Sequence of chain 1.E:
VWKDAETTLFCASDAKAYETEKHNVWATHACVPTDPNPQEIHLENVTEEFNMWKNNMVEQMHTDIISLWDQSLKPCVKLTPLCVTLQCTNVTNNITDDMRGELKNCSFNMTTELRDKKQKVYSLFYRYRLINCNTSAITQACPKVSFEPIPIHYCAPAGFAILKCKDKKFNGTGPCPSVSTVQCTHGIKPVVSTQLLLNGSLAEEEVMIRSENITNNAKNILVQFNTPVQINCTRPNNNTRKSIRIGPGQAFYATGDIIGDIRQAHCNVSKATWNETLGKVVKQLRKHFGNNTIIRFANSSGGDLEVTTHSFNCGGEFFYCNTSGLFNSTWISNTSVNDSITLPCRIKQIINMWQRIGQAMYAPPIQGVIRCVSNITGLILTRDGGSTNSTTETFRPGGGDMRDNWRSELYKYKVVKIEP

The small molecule below binds the protein below.
Small molecule (SMILES): CC(=O)N[C@@H]1[C@@H](O)[C@H](O)[C@@H](CO)O[C@H]1O

Binding-site contacts:
Ligand atom C7 contacts residue ASN204 of chain 1.E at 3.2 Å.
Ligand atom C4 contacts residue ASN204 of chain 1.E at 4.2 Å.
Ligand atom C3 contacts residue ASN204 of chain 1.E at 3.6 Å.
Ligand atom C2 contacts residue ASN204 of chain 1.E at 2.3 Å.
Ligand atom N2 contacts residue ASN204 of chain 1.E at 2.6 Å (h-bond).
Ligand atom O7 contacts residue ASN204 of chain 1.E at 3.6 Å.
Ligand atom C5 contacts residue ASN204 of chain 1.E at 3.7 Å.
Ligand atom O5 contacts residue ASN204 of chain 1.E at 2.4 Å (h-bond).
Ligand atom C1 contacts residue ASN204 of chain 1.E at 1.4 Å.
Ligand atom C8 contacts residue ASN204 of chain 1.E at 4.0 Å.
Ligand atom O6 contacts residue THR206 of chain 1.E at 4.0 Å.